Sequence of chain 1.B:
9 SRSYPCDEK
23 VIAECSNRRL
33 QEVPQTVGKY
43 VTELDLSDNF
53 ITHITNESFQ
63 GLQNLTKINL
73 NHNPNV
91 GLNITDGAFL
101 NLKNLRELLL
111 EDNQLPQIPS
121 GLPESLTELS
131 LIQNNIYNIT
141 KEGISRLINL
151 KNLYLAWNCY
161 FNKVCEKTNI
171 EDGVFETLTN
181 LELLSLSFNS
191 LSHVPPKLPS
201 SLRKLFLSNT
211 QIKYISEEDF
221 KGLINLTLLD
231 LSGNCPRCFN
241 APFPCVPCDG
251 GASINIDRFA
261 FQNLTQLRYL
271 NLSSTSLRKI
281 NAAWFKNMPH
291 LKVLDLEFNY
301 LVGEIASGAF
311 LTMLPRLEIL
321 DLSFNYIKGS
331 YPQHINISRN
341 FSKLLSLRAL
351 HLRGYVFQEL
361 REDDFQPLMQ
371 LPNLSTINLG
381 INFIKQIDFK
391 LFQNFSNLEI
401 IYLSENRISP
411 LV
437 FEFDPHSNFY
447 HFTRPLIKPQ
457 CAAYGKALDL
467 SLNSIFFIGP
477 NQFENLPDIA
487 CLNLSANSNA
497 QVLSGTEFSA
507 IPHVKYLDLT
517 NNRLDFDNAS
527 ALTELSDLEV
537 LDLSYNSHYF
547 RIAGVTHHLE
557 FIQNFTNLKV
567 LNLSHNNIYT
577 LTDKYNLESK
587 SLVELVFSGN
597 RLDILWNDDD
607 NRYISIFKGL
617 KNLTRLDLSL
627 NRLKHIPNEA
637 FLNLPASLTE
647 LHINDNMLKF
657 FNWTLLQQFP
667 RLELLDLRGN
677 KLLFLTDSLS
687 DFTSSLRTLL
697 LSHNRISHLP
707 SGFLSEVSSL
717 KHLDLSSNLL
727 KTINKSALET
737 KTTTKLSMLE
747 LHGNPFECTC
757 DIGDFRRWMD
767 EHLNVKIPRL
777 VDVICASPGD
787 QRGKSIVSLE

A small-molecule ligand and the protein it binds are described below.
Small molecule (SMILES): CC(=O)N[C@@H]1[C@@H](O)[C@H](O)[C@@H](CO)O[C@H]1O

Binding-site contacts:
Ligand atom O7 contacts residue LEU345 of chain 1.B at 4.2 Å.
Ligand atom C8 contacts residue ASN373 of chain 1.B at 4.3 Å.
Ligand atom C8 contacts residue LEU345 of chain 1.B at 3.3 Å (hydrophobic).
Ligand atom C7 contacts residue ASN373 of chain 1.B at 3.2 Å.
Ligand atom N2 contacts residue ASN373 of chain 1.B at 2.7 Å (h-bond).
Ligand atom C8 contacts residue SER346 of chain 1.B at 4.4 Å.
Ligand atom C3 contacts residue ASN373 of chain 1.B at 3.7 Å.
Ligand atom C2 contacts residue ARG348 of chain 1.B at 4.5 Å.
Ligand atom C6 contacts residue ARG348 of chain 1.B at 3.6 Å.
Ligand atom C4 contacts residue ARG348 of chain 1.B at 4.4 Å.
Ligand atom O5 contacts residue ARG348 of chain 1.B at 3.0 Å (salt-bridge).
Ligand atom C8 contacts residue PRO372 of chain 1.B at 3.9 Å (hydrophobic).
Ligand atom O7 contacts residue SER346 of chain 1.B at 3.4 Å (h-bond).
Ligand atom C1 contacts residue ARG348 of chain 1.B at 4.0 Å.
Ligand atom C7 contacts residue SER346 of chain 1.B at 4.3 Å.
Ligand atom C7 contacts residue LEU345 of chain 1.B at 4.0 Å (hydrophobic).
Ligand atom C2 contacts residue ASN373 of chain 1.B at 2.4 Å.
Ligand atom O5 contacts residue ASN373 of chain 1.B at 2.4 Å (h-bond).
Ligand atom C5 contacts residue ASN373 of chain 1.B at 3.7 Å.
Ligand atom C4 contacts residue ASN373 of chain 1.B at 4.2 Å.
Ligand atom O7 contacts residue ASN373 of chain 1.B at 3.4 Å (h-bond).
Ligand atom C5 contacts residue ARG348 of chain 1.B at 3.8 Å.
Ligand atom O6 contacts residue ARG348 of chain 1.B at 3.4 Å (salt-bridge).
Ligand atom C1 contacts residue ASN373 of chain 1.B at 1.4 Å.